Binding-site contacts:
Ligand atom O1 contacts residue ARG133 of chain 2.G at 4.0 Å.
Ligand atom N1 contacts residue HIS162 of chain 2.H at 4.0 Å.
Ligand atom N1 contacts residue FE1 of chain 2.W at 2.8 Å.
Ligand atom C6 contacts residue CYN1 of chain 2.V at 3.1 Å.
Ligand atom O2 contacts residue PRO15 of chain 2.G at 3.9 Å.
Ligand atom O4 contacts residue TYR108 of chain 2.H at 3.2 Å (h-bond).
Ligand atom C6 contacts residue FE1 of chain 2.W at 2.8 Å.
Ligand atom N1 contacts residue CYN1 of chain 2.V at 2.9 Å.
Ligand atom C7 contacts residue TYR24 of chain 2.H at 3.7 Å (hydrophobic).
Ligand atom C3 contacts residue PRO15 of chain 2.G at 3.2 Å (hydrophobic).
Ligand atom O3 contacts residue FE1 of chain 2.W at 2.3 Å.
Ligand atom O1 contacts residue ILE191 of chain 2.H at 3.7 Å.
Ligand atom C7 contacts residue PRO15 of chain 2.G at 3.4 Å (hydrophobic).
Ligand atom O1 contacts residue PRO15 of chain 2.G at 3.8 Å.
Ligand atom C5 contacts residue ARG157 of chain 2.H at 3.9 Å.
Ligand atom C2 contacts residue CYN1 of chain 2.V at 3.6 Å.
Ligand atom C6 contacts residue ARG157 of chain 2.H at 3.7 Å.
Ligand atom C2 contacts residue PRO15 of chain 2.G at 3.5 Å (hydrophobic).
Ligand atom O2 contacts residue TRP149 of chain 2.H at 3.5 Å.
Ligand atom O4 contacts residue ARG157 of chain 2.H at 3.6 Å.
Ligand atom O4 contacts residue FE1 of chain 2.W at 2.1 Å.
Ligand atom C7 contacts residue TRP149 of chain 2.H at 4.0 Å (hydrophobic).
Ligand atom O1 contacts residue TYR24 of chain 2.H at 2.6 Å (h-bond).
Ligand atom C2 contacts residue GLY14 of chain 2.G at 3.9 Å.
Ligand atom O4 contacts residue TYR147 of chain 2.H at 3.7 Å.
Ligand atom O2 contacts residue ARG133 of chain 2.G at 4.0 Å.
Ligand atom C2 contacts residue ILE191 of chain 2.H at 3.9 Å (hydrophobic).
Ligand atom C5 contacts residue CYN1 of chain 2.V at 3.9 Å.
Ligand atom C4 contacts residue TRP149 of chain 2.H at 4.0 Å (hydrophobic).
Ligand atom C4 contacts residue PRO15 of chain 2.G at 3.6 Å (hydrophobic).
Ligand atom C5 contacts residue TYR147 of chain 2.H at 3.5 Å (hydrophobic).
Ligand atom O3 contacts residue HIS162 of chain 2.H at 2.9 Å.
Ligand atom N1 contacts residue ARG157 of chain 2.H at 3.5 Å (salt-bridge).
Ligand atom O4 contacts residue CYN1 of chain 2.V at 3.1 Å.
Ligand atom O3 contacts residue ARG157 of chain 2.H at 2.9 Å (salt-bridge).
Ligand atom O4 contacts residue HIS160 of chain 2.H at 3.1 Å.
Ligand atom N1 contacts residue HIS160 of chain 2.H at 3.9 Å.
Ligand atom O3 contacts residue GLN177 of chain 2.H at 3.9 Å.
Ligand atom O3 contacts residue HIS160 of chain 2.H at 3.0 Å (h-bond).
Ligand atom O3 contacts residue CYN1 of chain 2.V at 2.8 Å.

A small-molecule ligand and the protein it binds are described below.
Small molecule (SMILES): O=C(O)c1ccc(O)[n+]([O-])c1

Sequence of chain 2.G:
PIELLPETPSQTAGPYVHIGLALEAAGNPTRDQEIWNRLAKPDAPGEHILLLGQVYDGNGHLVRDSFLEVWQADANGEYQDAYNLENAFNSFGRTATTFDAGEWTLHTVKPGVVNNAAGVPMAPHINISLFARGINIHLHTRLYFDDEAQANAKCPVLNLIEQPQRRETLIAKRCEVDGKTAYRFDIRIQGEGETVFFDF

Sequence of chain 2.H:
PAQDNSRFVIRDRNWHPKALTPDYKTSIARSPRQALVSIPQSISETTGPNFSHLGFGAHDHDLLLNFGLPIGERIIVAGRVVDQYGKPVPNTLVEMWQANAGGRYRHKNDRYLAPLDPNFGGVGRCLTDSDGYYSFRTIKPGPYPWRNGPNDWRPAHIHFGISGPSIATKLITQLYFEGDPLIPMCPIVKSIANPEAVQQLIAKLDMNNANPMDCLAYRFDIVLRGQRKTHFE